Sequence of chain 1.N:
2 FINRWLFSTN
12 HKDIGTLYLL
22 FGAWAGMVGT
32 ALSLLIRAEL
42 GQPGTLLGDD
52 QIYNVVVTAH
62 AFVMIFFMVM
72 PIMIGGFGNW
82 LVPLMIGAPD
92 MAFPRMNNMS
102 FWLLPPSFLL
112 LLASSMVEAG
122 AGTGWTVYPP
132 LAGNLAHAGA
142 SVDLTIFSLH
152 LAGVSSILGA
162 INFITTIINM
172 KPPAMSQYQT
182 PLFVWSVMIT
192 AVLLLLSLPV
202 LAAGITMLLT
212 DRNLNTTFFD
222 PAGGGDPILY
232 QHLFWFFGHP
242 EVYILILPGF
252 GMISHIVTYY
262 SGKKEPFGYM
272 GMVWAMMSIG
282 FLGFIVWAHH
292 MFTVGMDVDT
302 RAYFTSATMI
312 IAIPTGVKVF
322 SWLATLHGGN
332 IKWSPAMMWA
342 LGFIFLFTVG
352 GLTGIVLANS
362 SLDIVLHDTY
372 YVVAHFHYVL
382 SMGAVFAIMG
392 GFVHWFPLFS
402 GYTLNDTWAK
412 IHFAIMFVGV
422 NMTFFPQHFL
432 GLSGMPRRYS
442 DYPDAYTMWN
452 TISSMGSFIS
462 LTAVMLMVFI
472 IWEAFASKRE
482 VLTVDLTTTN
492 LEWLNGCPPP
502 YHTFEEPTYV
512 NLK

Sequence of chain 1.P:
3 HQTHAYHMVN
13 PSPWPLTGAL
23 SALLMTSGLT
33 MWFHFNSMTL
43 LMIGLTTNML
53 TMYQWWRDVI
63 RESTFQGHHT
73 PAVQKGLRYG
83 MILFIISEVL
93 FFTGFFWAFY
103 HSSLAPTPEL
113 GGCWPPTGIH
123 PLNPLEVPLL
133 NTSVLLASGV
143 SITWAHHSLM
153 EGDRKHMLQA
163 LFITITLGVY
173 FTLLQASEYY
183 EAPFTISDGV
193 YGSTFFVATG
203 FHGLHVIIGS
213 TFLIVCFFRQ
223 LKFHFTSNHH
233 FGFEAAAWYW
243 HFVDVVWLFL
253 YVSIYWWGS

Binding-site contacts:
Ligand atom C1 contacts residue ASP300 of chain 1.N at 4.5 Å.
Ligand atom C11 contacts residue THR301 of chain 1.N at 3.8 Å.
Ligand atom O25 contacts residue HIS103 of chain 1.P at 3.1 Å (h-bond).
Ligand atom C2 contacts residue TYR304 of chain 1.N at 4.2 Å (hydrophobic).
Ligand atom C18 contacts residue TRP288 of chain 1.N at 4.4 Å (hydrophobic).
Ligand atom C19 contacts residue TYR304 of chain 1.N at 4.1 Å (hydrophobic).
Ligand atom C17 contacts residue PGV1 of chain 1.CC at 4.2 Å.
Ligand atom O26 contacts residue HIS233 of chain 1.N at 4.2 Å.
Ligand atom C11 contacts residue PHE305 of chain 1.N at 4.1 Å (hydrophobic).
Ligand atom C20 contacts residue TRP288 of chain 1.N at 4.5 Å (hydrophobic).
Ligand atom C21 contacts residue HIS233 of chain 1.N at 3.8 Å.
Ligand atom C21 contacts residue TRP288 of chain 1.N at 4.0 Å (hydrophobic).
Ligand atom C2 contacts residue THR301 of chain 1.N at 4.0 Å.
Ligand atom O12 contacts residue THR301 of chain 1.N at 2.5 Å (h-bond).
Ligand atom C12 contacts residue PHE305 of chain 1.N at 4.0 Å (hydrophobic).
Ligand atom O25 contacts residue PGV1 of chain 1.CC at 4.2 Å.
Ligand atom O26 contacts residue TRP99 of chain 1.P at 2.9 Å (h-bond).
Ligand atom C15 contacts residue PGV1 of chain 1.CC at 4.2 Å.
Ligand atom C22 contacts residue PGV1 of chain 1.CC at 4.4 Å.
Ligand atom C24 contacts residue PGV1 of chain 1.CC at 4.3 Å.
Ligand atom O25 contacts residue HIS233 of chain 1.N at 3.7 Å.
Ligand atom C2 contacts residue ASP300 of chain 1.N at 3.8 Å.
Ligand atom O26 contacts residue PGV1 of chain 1.CC at 3.7 Å.
Ligand atom O26 contacts residue HIS103 of chain 1.P at 2.6 Å (h-bond).
Ligand atom C11 contacts residue TYR304 of chain 1.N at 4.4 Å (hydrophobic).
Ligand atom C1 contacts residue TYR304 of chain 1.N at 3.5 Å (hydrophobic).
Ligand atom C24 contacts residue HIS233 of chain 1.N at 3.7 Å.
Ligand atom C14 contacts residue PGV1 of chain 1.CC at 4.1 Å.
Ligand atom C1 contacts residue THR301 of chain 1.N at 4.4 Å.
Ligand atom C21 contacts residue PHE305 of chain 1.N at 4.4 Å (hydrophobic).
Ligand atom C24 contacts residue TRP99 of chain 1.P at 3.7 Å (hydrophobic).
Ligand atom C24 contacts residue HIS103 of chain 1.P at 3.2 Å.
Ligand atom O3 contacts residue ASP300 of chain 1.N at 3.7 Å.
Ligand atom C16 contacts residue PGV1 of chain 1.CC at 4.1 Å.
Ligand atom C23 contacts residue TRP99 of chain 1.P at 3.8 Å (hydrophobic).
Ligand atom C9 contacts residue THR301 of chain 1.N at 4.3 Å.
Ligand atom O7 contacts residue PGV1 of chain 1.CC at 4.1 Å.
Ligand atom O12 contacts residue PGV1 of chain 1.CC at 4.3 Å.
Ligand atom C23 contacts residue HIS233 of chain 1.N at 3.8 Å.
Ligand atom C12 contacts residue THR301 of chain 1.N at 3.6 Å.

This small molecule binds to this protein.
Small molecule (SMILES): C[C@H](CCC(=O)O)[C@H]1CC[C@H]2[C@@H]3[C@H](O)C[C@@H]4C[C@H](O)CC[C@]4(C)[C@H]3C[C@H](O)[C@]12C